Binding-site contacts:
Ligand atom C4 contacts residue GLU70 of chain 1.C at 4.2 Å.
Ligand atom S1 contacts residue ARG127 of chain 1.C at 3.7 Å.
Ligand atom C3 contacts residue GLU70 of chain 1.C at 4.0 Å.
Ligand atom C7 contacts residue ALA129 of chain 1.C at 3.9 Å (hydrophobic).
Ligand atom O2 contacts residue TYR262 of chain 1.C at 2.8 Å (h-bond).
Ligand atom N2 contacts residue TRP71 of chain 1.B at 3.3 Å.
Ligand atom C2 contacts residue TRP71 of chain 1.B at 3.3 Å (hydrophobic).
Ligand atom O5 contacts residue ALA129 of chain 1.C at 3.4 Å.
Ligand atom O2 contacts residue TRP71 of chain 1.B at 3.2 Å (h-bond).
Ligand atom S1 contacts residue ALA129 of chain 1.C at 3.8 Å.
Ligand atom O4 contacts residue ALA129 of chain 1.C at 3.6 Å.
Ligand atom O4 contacts residue GLU70 of chain 1.C at 4.2 Å.
Ligand atom O7 contacts residue ASN121 of chain 1.C at 4.0 Å.
Ligand atom O1 contacts residue TRP71 of chain 1.B at 3.0 Å (h-bond).
Ligand atom C3 contacts residue TRP266 of chain 1.C at 3.4 Å (hydrophobic).
Ligand atom O5 contacts residue PRO128 of chain 1.C at 3.6 Å.
Ligand atom O6 contacts residue TYR176 of chain 1.B at 4.2 Å.
Ligand atom C5 contacts residue GLU70 of chain 1.C at 3.4 Å.
Ligand atom O4 contacts residue ASN121 of chain 1.C at 3.1 Å (h-bond).
Ligand atom C2 contacts residue TYR262 of chain 1.C at 3.3 Å (hydrophobic).
Ligand atom C7 contacts residue ALA135 of chain 1.C at 4.0 Å (hydrophobic).
Ligand atom O1 contacts residue TYR262 of chain 1.C at 3.2 Å (h-bond).
Ligand atom O3 contacts residue ALA135 of chain 1.C at 4.2 Å.
Ligand atom C4 contacts residue TRP71 of chain 1.B at 4.1 Å (hydrophobic).
Ligand atom O3 contacts residue PHE185 of chain 1.C at 3.4 Å.
Ligand atom S1 contacts residue PRO128 of chain 1.C at 4.2 Å.
Ligand atom N1 contacts residue LEU157 of chain 1.B at 3.6 Å.
Ligand atom O5 contacts residue ARG127 of chain 1.C at 3.1 Å (salt-bridge).
Ligand atom S1 contacts residue ASN121 of chain 1.C at 3.8 Å.
Ligand atom C2 contacts residue ARG131 of chain 1.B at 4.0 Å.
Ligand atom O5 contacts residue ASN121 of chain 1.C at 3.5 Å (h-bond).
Ligand atom O7 contacts residue ARG127 of chain 1.C at 2.8 Å (salt-bridge).
Ligand atom O6 contacts residue PRO128 of chain 1.C at 3.7 Å.
Ligand atom O6 contacts residue ALA129 of chain 1.C at 3.5 Å (h-bond).
Ligand atom O1 contacts residue ARG131 of chain 1.B at 3.2 Å (salt-bridge).
Ligand atom O4 contacts residue ALA135 of chain 1.C at 4.2 Å.
Ligand atom O3 contacts residue GLU70 of chain 1.C at 2.8 Å (salt-bridge).
Ligand atom O2 contacts residue PHE185 of chain 1.C at 4.0 Å.
Ligand atom C1 contacts residue TRP266 of chain 1.C at 3.6 Å (hydrophobic).
Ligand atom O3 contacts residue TRP71 of chain 1.B at 4.2 Å.

Sequence of chain 1.B:
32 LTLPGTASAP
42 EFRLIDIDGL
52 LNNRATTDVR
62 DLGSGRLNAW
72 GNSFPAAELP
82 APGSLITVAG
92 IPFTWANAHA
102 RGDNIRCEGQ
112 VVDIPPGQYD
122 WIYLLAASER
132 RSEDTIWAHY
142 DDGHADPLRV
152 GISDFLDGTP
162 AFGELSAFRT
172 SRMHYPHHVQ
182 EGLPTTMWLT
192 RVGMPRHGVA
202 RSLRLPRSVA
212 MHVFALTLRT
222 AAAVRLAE

Sequence of chain 1.C:
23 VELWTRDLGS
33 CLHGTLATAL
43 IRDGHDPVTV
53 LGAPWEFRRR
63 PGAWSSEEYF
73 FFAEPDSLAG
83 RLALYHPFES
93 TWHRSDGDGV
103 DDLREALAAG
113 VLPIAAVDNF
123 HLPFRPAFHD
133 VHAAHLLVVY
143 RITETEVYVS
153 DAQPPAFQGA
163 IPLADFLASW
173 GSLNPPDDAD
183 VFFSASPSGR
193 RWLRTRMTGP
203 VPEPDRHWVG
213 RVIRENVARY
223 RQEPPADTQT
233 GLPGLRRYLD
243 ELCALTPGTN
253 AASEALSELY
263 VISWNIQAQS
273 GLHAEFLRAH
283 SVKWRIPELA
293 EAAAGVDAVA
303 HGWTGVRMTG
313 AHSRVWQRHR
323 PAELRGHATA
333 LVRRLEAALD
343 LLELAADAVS

A protein and the small-molecule ligand that binds it are described below.
Small molecule (SMILES): N[C@@H](CC[C@H](O)[C@@H](N)COS(=O)(=O)O)C(=O)O